Sequence of chain 1.A:
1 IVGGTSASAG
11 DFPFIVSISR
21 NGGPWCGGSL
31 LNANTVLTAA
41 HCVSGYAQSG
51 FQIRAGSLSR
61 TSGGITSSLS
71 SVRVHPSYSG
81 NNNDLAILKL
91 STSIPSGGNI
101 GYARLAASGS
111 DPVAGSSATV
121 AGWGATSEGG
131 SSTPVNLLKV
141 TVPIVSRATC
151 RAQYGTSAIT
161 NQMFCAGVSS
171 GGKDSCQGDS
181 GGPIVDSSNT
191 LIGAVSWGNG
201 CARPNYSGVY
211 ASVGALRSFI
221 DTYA

This protein binds this small molecule.
Small molecule (SMILES): C[C@H](NC(=O)CN)C(=O)N[C@H](CO)CCCCN

Binding-site contacts:
Ligand atom O contacts residue GLY178 of chain 1.A at 2.8 Å (h-bond).
Ligand atom NZ contacts residue GLY208 of chain 1.A at 3.9 Å.
Ligand atom C contacts residue TRP197 of chain 1.A at 3.9 Å (hydrophobic).
Ligand atom O contacts residue ASP179 of chain 1.A at 3.5 Å (salt-bridge).
Ligand atom O contacts residue CYS176 of chain 1.A at 3.9 Å.
Ligand atom CE contacts residue SER175 of chain 1.A at 3.8 Å.
Ligand atom C contacts residue GLN177 of chain 1.A at 3.9 Å.
Ligand atom CB contacts residue HIS41 of chain 1.A at 3.5 Å.
Ligand atom CA contacts residue GLN177 of chain 1.A at 3.5 Å.
Ligand atom C contacts residue GLY178 of chain 1.A at 3.9 Å.
Ligand atom CD contacts residue VAL195 of chain 1.A at 3.9 Å (hydrophobic).
Ligand atom CB contacts residue SER196 of chain 1.A at 4.0 Å.
Ligand atom O contacts residue GLN177 of chain 1.A at 3.5 Å.
Ligand atom CA contacts residue SER196 of chain 1.A at 3.8 Å.
Ligand atom CE contacts residue GLY198 of chain 1.A at 3.7 Å.
Ligand atom O contacts residue GLY198 of chain 1.A at 3.0 Å (h-bond).
Ligand atom C contacts residue SER196 of chain 1.A at 4.0 Å.
Ligand atom CB contacts residue SER180 of chain 1.A at 2.8 Å.
Ligand atom NZ contacts residue GLY200 of chain 1.A at 3.9 Å.
Ligand atom CG contacts residue GLN177 of chain 1.A at 3.5 Å.
Ligand atom O contacts residue GLN177 of chain 1.A at 3.2 Å (h-bond).
Ligand atom NZ contacts residue SER175 of chain 1.A at 3.3 Å (h-bond).
Ligand atom CE contacts residue GLY200 of chain 1.A at 3.8 Å.
Ligand atom C contacts residue GLN177 of chain 1.A at 4.0 Å.
Ligand atom O contacts residue SER180 of chain 1.A at 2.5 Å (h-bond).
Ligand atom NZ contacts residue TRP197 of chain 1.A at 3.9 Å.
Ligand atom C contacts residue GLY198 of chain 1.A at 3.7 Å.
Ligand atom CE contacts residue TRP197 of chain 1.A at 3.7 Å (hydrophobic).
Ligand atom NZ contacts residue ASP174 of chain 1.A at 3.4 Å (salt-bridge).
Ligand atom CA contacts residue SER180 of chain 1.A at 2.5 Å.
Ligand atom CB contacts residue GLN177 of chain 1.A at 4.0 Å.
Ligand atom C contacts residue HIS41 of chain 1.A at 3.7 Å.
Ligand atom N contacts residue SER180 of chain 1.A at 2.9 Å (h-bond).
Ligand atom N contacts residue HIS41 of chain 1.A at 3.5 Å (h-bond).
Ligand atom O contacts residue TRP197 of chain 1.A at 3.4 Å.
Ligand atom CD contacts residue TRP197 of chain 1.A at 3.7 Å (hydrophobic).
Ligand atom N contacts residue SER196 of chain 1.A at 3.2 Å (h-bond).
Ligand atom CA contacts residue GLY198 of chain 1.A at 3.5 Å.
Ligand atom CB contacts residue VAL195 of chain 1.A at 3.9 Å (hydrophobic).
Ligand atom C contacts residue SER180 of chain 1.A at 2.1 Å.